This protein binds this small molecule.
Small molecule (SMILES): CC(C)=CCC/C(C)=C\CC/C(C)=C\COP(=O)(O)O

Sequence of chain 1.A:
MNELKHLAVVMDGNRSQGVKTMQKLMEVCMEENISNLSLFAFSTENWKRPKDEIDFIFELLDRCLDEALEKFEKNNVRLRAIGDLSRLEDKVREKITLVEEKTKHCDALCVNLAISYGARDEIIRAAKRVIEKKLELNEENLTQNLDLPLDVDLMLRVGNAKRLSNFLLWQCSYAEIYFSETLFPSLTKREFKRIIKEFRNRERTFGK

Binding-site contacts:
Ligand atom C10 contacts residue MET14 of chain 1.A at 3.5 Å (hydrophobic).
Ligand atom O1 contacts residue MET14 of chain 1.A at 3.8 Å.
Ligand atom C9 contacts residue GLY16 of chain 1.A at 3.9 Å.
Ligand atom C3 contacts residue ALA58 of chain 1.A at 3.7 Å (hydrophobic).
Ligand atom O2 contacts residue ARG180 of chain 1.A at 2.9 Å (salt-bridge).
Ligand atom C10 contacts residue PHE57 of chain 1.A at 3.9 Å (hydrophobic).
Ligand atom P contacts residue ARG174 of chain 1.A at 3.6 Å.
Ligand atom C7 contacts residue ASP15 of chain 1.A at 3.9 Å.
Ligand atom C13 contacts residue PHE57 of chain 1.A at 4.1 Å (hydrophobic).
Ligand atom O1 contacts residue ASP15 of chain 1.A at 3.5 Å.
Ligand atom O2 contacts residue THR222 of chain 1.B at 3.6 Å.
Ligand atom O3 contacts residue ARG180 of chain 1.A at 2.9 Å (salt-bridge).
Ligand atom C14 contacts residue VAL13 of chain 1.A at 3.7 Å (hydrophobic).
Ligand atom O3 contacts residue ARG174 of chain 1.A at 2.8 Å (salt-bridge).
Ligand atom P contacts residue ARG180 of chain 1.A at 3.7 Å.
Ligand atom C11 contacts residue PHE57 of chain 1.A at 4.1 Å (hydrophobic).
Ligand atom C8 contacts residue GLY16 of chain 1.A at 3.5 Å.
Ligand atom P contacts residue SER182 of chain 1.A at 3.8 Å.
Ligand atom C5 contacts residue PHE57 of chain 1.A at 3.6 Å (hydrophobic).
Ligand atom O contacts residue SER182 of chain 1.A at 4.0 Å.
Ligand atom C8 contacts residue MET14 of chain 1.A at 3.6 Å (hydrophobic).
Ligand atom C12 contacts residue ASN63 of chain 1.A at 3.4 Å.
Ligand atom C12 contacts residue PHE57 of chain 1.A at 3.6 Å (hydrophobic).
Ligand atom C contacts residue ILE74 of chain 1.A at 3.7 Å (hydrophobic).
Ligand atom O1 contacts residue ALA178 of chain 1.A at 4.0 Å.
Ligand atom C5 contacts residue ALA58 of chain 1.A at 3.6 Å (hydrophobic).
Ligand atom C8 contacts residue ASP15 of chain 1.A at 3.6 Å.
Ligand atom P contacts residue GLY16 of chain 1.A at 3.9 Å.
Ligand atom O1 contacts residue ARG174 of chain 1.A at 2.7 Å (salt-bridge).
Ligand atom O1 contacts residue GLY16 of chain 1.A at 2.7 Å (h-bond).
Ligand atom C12 contacts residue ALA58 of chain 1.A at 3.8 Å (hydrophobic).
Ligand atom O contacts residue GLY16 of chain 1.A at 4.0 Å.
Ligand atom C13 contacts residue VAL13 of chain 1.A at 4.0 Å (hydrophobic).
Ligand atom C14 contacts residue GLY16 of chain 1.A at 4.1 Å.
Ligand atom C contacts residue LEU78 of chain 1.A at 3.8 Å (hydrophobic).
Ligand atom C9 contacts residue ALA58 of chain 1.A at 4.0 Å (hydrophobic).
Ligand atom C10 contacts residue VAL13 of chain 1.A at 3.9 Å (hydrophobic).
Ligand atom C14 contacts residue ARG174 of chain 1.A at 4.1 Å.
Ligand atom O3 contacts residue SER182 of chain 1.A at 2.6 Å (h-bond).
Ligand atom C14 contacts residue MET14 of chain 1.A at 3.9 Å (hydrophobic).

Sequence of chain 1.B:
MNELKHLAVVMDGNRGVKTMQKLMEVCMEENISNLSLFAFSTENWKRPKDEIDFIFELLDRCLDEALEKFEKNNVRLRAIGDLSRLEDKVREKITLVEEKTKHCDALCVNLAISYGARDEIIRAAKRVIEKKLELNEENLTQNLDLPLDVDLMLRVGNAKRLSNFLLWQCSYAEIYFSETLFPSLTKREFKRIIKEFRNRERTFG